Sequence of chain 1.A:
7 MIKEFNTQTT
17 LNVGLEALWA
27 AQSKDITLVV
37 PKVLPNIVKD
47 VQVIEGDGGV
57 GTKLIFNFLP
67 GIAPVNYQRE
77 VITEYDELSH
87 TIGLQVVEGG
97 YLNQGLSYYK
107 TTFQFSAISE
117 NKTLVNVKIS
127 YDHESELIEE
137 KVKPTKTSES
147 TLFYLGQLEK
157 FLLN

Binding-site contacts:
Ligand atom C18 contacts residue PHE109 of chain 1.A at 4.1 Å (hydrophobic).
Ligand atom O92 contacts residue PHE62 of chain 1.A at 3.8 Å.
Ligand atom C2 contacts residue VAL36 of chain 1.A at 3.9 Å (hydrophobic).
Ligand atom C17 contacts residue SER146 of chain 1.A at 3.5 Å.
Ligand atom C2 contacts residue PHE62 of chain 1.A at 3.7 Å (hydrophobic).
Ligand atom C11 contacts residue VAL44 of chain 1.A at 4.0 Å (hydrophobic).
Ligand atom C16 contacts residue SER146 of chain 1.A at 4.0 Å.
Ligand atom C2 contacts residue ILE32 of chain 1.A at 4.2 Å (hydrophobic).
Ligand atom C12 contacts residue VAL44 of chain 1.A at 4.2 Å (hydrophobic).
Ligand atom C17 contacts residue LEU40 of chain 1.A at 4.2 Å (hydrophobic).
Ligand atom O71 contacts residue THR147 of chain 1.A at 3.5 Å (h-bond).
Ligand atom C15 contacts residue THR147 of chain 1.A at 4.2 Å.
Ligand atom O92 contacts residue GLN74 of chain 1.A at 3.6 Å (h-bond).
Ligand atom O31 contacts residue GLN28 of chain 1.A at 3.2 Å (h-bond).
Ligand atom C12 contacts residue PHE64 of chain 1.A at 3.8 Å (hydrophobic).
Ligand atom C7 contacts residue THR147 of chain 1.A at 3.4 Å.
Ligand atom C15 contacts residue SER146 of chain 1.A at 3.7 Å.
Ligand atom C3 contacts residue GLN28 of chain 1.A at 4.0 Å.
Ligand atom C12 contacts residue LEU40 of chain 1.A at 3.8 Å (hydrophobic).
Ligand atom C11 contacts residue PHE64 of chain 1.A at 4.0 Å (hydrophobic).
Ligand atom O91 contacts residue GLN74 of chain 1.A at 3.1 Å (h-bond).
Ligand atom C11 contacts residue LEU40 of chain 1.A at 3.7 Å (hydrophobic).
Ligand atom O72 contacts residue THR147 of chain 1.A at 2.7 Å (h-bond).
Ligand atom O31 contacts residue TYR150 of chain 1.A at 3.5 Å.
Ligand atom O13 contacts residue GOL1 of chain 1.C at 3.0 Å (h-bond).
Ligand atom O31 contacts residue PHE109 of chain 1.A at 3.4 Å.
Ligand atom C1 contacts residue PHE62 of chain 1.A at 4.0 Å (hydrophobic).
Ligand atom C19 contacts residue PHE62 of chain 1.A at 4.0 Å (hydrophobic).
Ligand atom C12 contacts residue ILE43 of chain 1.A at 3.9 Å (hydrophobic).
Ligand atom C1 contacts residue TYR150 of chain 1.A at 4.0 Å (hydrophobic).
Ligand atom C18 contacts residue THR107 of chain 1.A at 4.2 Å.
Ligand atom O91 contacts residue PHE62 of chain 1.A at 3.5 Å.
Ligand atom C2 contacts residue TYR150 of chain 1.A at 4.0 Å (hydrophobic).
Ligand atom C1 contacts residue VAL36 of chain 1.A at 4.0 Å (hydrophobic).
Ligand atom O71 contacts residue THR107 of chain 1.A at 4.2 Å.
Ligand atom C19 contacts residue GLN74 of chain 1.A at 3.5 Å.
Ligand atom C13 contacts residue GOL1 of chain 1.C at 4.2 Å.
Ligand atom C15 contacts residue TYR150 of chain 1.A at 4.0 Å (hydrophobic).
Ligand atom O91 contacts residue GLU76 of chain 1.A at 3.6 Å.
Ligand atom C9 contacts residue LEU40 of chain 1.A at 4.0 Å (hydrophobic).

This protein binds this small molecule.
Small molecule (SMILES): C=C1C[C@]23C[C@@]1(O)CC[C@H]2[C@@]12C=C[C@H](O)[C@@](C)(C(=O)O1)[C@H]2[C@@H]3C(=O)O